This protein binds this small molecule.
Small molecule (SMILES): CC(=O)N[C@H]1[C@H](O[C@H]2[C@H](O)[C@@H](NC(C)=O)CO[C@@H]2CO)O[C@H](CO)[C@@H](O[C@@H]2O[C@H](CO)[C@@H](O)[C@H](O[C@H]3O[C@H](CO)[C@@H](O)[C@H](O)[C@@H]3O)[C@@H]2O)[C@@H]1O

Sequence of chain 1.A:
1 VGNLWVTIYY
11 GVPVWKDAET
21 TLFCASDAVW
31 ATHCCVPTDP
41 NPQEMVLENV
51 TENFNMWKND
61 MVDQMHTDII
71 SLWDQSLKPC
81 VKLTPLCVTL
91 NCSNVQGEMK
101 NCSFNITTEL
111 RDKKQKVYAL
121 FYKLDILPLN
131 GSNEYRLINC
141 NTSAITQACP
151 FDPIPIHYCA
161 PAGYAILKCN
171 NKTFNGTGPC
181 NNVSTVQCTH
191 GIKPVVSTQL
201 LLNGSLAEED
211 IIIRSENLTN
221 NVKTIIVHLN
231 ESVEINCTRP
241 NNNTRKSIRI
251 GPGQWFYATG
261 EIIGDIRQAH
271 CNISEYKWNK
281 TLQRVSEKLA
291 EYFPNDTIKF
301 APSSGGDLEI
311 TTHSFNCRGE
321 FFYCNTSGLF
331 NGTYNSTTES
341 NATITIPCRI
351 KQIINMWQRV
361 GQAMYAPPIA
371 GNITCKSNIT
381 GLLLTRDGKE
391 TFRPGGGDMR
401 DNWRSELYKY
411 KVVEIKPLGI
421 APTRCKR

Binding-site contacts:
Ligand atom C1 contacts residue LEU202 of chain 1.A at 4.0 Å (hydrophobic).
Ligand atom C8 contacts residue ASN316 of chain 1.A at 3.7 Å.
Ligand atom C5 contacts residue ASN203 of chain 1.A at 3.7 Å.
Ligand atom C6 contacts residue NAG1 of chain 1.P at 3.8 Å.
Ligand atom O7 contacts residue ASN316 of chain 1.A at 4.2 Å.
Ligand atom O6 contacts residue NAG1 of chain 1.P at 3.3 Å (h-bond).
Ligand atom O5 contacts residue ARG318 of chain 1.A at 3.3 Å (salt-bridge).
Ligand atom C7 contacts residue LEU202 of chain 1.A at 4.2 Å (hydrophobic).
Ligand atom O2 contacts residue ARG318 of chain 1.A at 4.0 Å.
Ligand atom O7 contacts residue LEU202 of chain 1.A at 3.2 Å.
Ligand atom O6 contacts residue ARG318 of chain 1.A at 3.3 Å.
Ligand atom C3 contacts residue LYS376 of chain 1.A at 3.4 Å.
Ligand atom O6 contacts residue CYS317 of chain 1.A at 3.3 Å (h-bond).
Ligand atom C1 contacts residue ARG318 of chain 1.A at 3.5 Å.
Ligand atom C1 contacts residue ARG318 of chain 1.A at 3.4 Å.
Ligand atom O4 contacts residue ARG318 of chain 1.A at 3.7 Å.
Ligand atom C3 contacts residue ASN203 of chain 1.A at 3.8 Å.
Ligand atom O7 contacts residue PHE315 of chain 1.A at 3.9 Å.
Ligand atom C3 contacts residue ARG318 of chain 1.A at 3.9 Å.
Ligand atom N2 contacts residue LEU202 of chain 1.A at 4.0 Å.
Ligand atom C6 contacts residue CYS317 of chain 1.A at 3.7 Å (hydrophobic).
Ligand atom C4 contacts residue LYS376 of chain 1.A at 3.9 Å.
Ligand atom O5 contacts residue LYS193 of chain 1.A at 4.2 Å.
Ligand atom C6 contacts residue THR374 of chain 1.A at 3.9 Å.
Ligand atom C7 contacts residue ASN203 of chain 1.A at 3.7 Å.
Ligand atom C1 contacts residue ASN203 of chain 1.A at 1.4 Å.
Ligand atom C8 contacts residue ASN203 of chain 1.A at 4.2 Å.
Ligand atom O4 contacts residue LYS376 of chain 1.A at 3.3 Å (salt-bridge).
Ligand atom C2 contacts residue ARG318 of chain 1.A at 3.5 Å.
Ligand atom N2 contacts residue SER377 of chain 1.A at 3.1 Å (h-bond).
Ligand atom O5 contacts residue ASN203 of chain 1.A at 2.4 Å (h-bond).
Ligand atom O7 contacts residue SER377 of chain 1.A at 3.8 Å.
Ligand atom C6 contacts residue ARG318 of chain 1.A at 3.6 Å.
Ligand atom C1 contacts residue SER377 of chain 1.A at 4.0 Å.
Ligand atom C2 contacts residue SER377 of chain 1.A at 4.0 Å.
Ligand atom C5 contacts residue NAG1 of chain 1.P at 3.9 Å.
Ligand atom O3 contacts residue LYS376 of chain 1.A at 3.8 Å.
Ligand atom N2 contacts residue ASN203 of chain 1.A at 2.9 Å (h-bond).
Ligand atom C2 contacts residue ASN203 of chain 1.A at 2.5 Å.
Ligand atom C7 contacts residue SER377 of chain 1.A at 3.9 Å.